The small molecule below binds the protein below.
Small molecule (SMILES): CC(=O)N[C@@H]1[C@@H](O)[C@H](O)[C@@H](CO)O[C@H]1O

Sequence of chain 2.A:
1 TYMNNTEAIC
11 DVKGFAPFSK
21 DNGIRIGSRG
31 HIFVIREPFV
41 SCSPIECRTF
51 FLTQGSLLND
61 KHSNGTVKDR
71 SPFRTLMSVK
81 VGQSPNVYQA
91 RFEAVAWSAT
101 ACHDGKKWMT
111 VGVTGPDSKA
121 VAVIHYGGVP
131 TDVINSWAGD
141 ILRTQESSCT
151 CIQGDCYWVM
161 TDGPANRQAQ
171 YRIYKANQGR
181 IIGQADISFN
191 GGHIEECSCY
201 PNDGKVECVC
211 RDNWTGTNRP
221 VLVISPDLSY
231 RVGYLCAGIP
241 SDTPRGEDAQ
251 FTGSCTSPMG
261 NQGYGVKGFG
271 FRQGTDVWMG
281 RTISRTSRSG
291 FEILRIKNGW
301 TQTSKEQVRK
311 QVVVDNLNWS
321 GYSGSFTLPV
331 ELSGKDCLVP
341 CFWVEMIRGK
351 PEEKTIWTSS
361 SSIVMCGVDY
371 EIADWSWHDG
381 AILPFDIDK

Sequence of chain 4.A:
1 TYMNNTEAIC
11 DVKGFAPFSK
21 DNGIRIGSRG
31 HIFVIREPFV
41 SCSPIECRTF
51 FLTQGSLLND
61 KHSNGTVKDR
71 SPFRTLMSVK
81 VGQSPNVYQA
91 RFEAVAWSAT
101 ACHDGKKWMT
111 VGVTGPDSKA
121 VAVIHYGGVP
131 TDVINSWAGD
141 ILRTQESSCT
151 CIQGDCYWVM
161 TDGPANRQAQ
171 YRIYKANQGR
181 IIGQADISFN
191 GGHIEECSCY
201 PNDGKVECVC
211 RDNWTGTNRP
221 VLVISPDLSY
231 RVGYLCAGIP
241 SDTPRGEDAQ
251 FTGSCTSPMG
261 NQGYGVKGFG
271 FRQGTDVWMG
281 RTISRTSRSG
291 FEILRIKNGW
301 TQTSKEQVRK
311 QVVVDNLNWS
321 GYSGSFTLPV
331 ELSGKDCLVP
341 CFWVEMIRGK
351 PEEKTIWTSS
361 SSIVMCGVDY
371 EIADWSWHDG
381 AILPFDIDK

Binding-site contacts:
Ligand atom C7 contacts residue ASN64 of chain 4.A at 3.5 Å.
Ligand atom O5 contacts residue ASN64 of chain 4.A at 3.0 Å (h-bond).
Ligand atom O1 contacts residue ASN64 of chain 4.A at 1.9 Å (h-bond).
Ligand atom C6 contacts residue GLY65 of chain 4.A at 4.4 Å.
Ligand atom C1 contacts residue GLY65 of chain 4.A at 4.5 Å.
Ligand atom N2 contacts residue ASN64 of chain 4.A at 2.8 Å (h-bond).
Ligand atom O7 contacts residue ASN64 of chain 4.A at 4.0 Å.
Ligand atom C1 contacts residue ASN64 of chain 4.A at 1.8 Å.
Ligand atom O1 contacts residue GLY65 of chain 4.A at 4.2 Å.
Ligand atom C3 contacts residue ASN64 of chain 4.A at 3.8 Å.
Ligand atom O7 contacts residue ILE382 of chain 2.A at 4.3 Å.
Ligand atom C5 contacts residue ASN64 of chain 4.A at 4.0 Å.
Ligand atom C2 contacts residue ASN64 of chain 4.A at 2.7 Å.
Ligand atom O5 contacts residue GLY65 of chain 4.A at 4.1 Å.
Ligand atom C8 contacts residue ASN64 of chain 4.A at 4.3 Å.